Binding-site contacts:
Ligand atom N8 contacts residue ASP198 of chain 1.A at 3.5 Å (salt-bridge).
Ligand atom C4 contacts residue PHE153 of chain 1.A at 3.6 Å (hydrophobic).
Ligand atom N1 contacts residue PHE153 of chain 1.A at 3.7 Å.
Ligand atom O2' contacts residue MET174 of chain 1.A at 2.9 Å (h-bond).
Ligand atom O3' contacts residue GLU175 of chain 1.A at 2.7 Å (salt-bridge).
Ligand atom O5' contacts residue LEU104 of chain 1.B at 3.6 Å.
Ligand atom O4' contacts residue VAL78 of chain 1.A at 3.7 Å.
Ligand atom O2' contacts residue GLU175 of chain 1.A at 2.6 Å (salt-bridge).
Ligand atom O2' contacts residue GLU173 of chain 1.A at 3.2 Å.
Ligand atom C5 contacts residue ASP198 of chain 1.A at 3.8 Å.
Ligand atom C2 contacts residue VAL154 of chain 1.A at 3.7 Å (hydrophobic).
Ligand atom O4' contacts residue PHE208 of chain 1.A at 3.2 Å.
Ligand atom N7 contacts residue GLY80 of chain 1.A at 3.4 Å (h-bond).
Ligand atom N6 contacts residue ASP198 of chain 1.A at 2.9 Å (salt-bridge).
Ligand atom O5' contacts residue ILE52 of chain 1.A at 3.7 Å.
Ligand atom N8 contacts residue SER197 of chain 1.A at 3.6 Å.
Ligand atom C5 contacts residue PHE153 of chain 1.A at 3.2 Å (hydrophobic).
Ligand atom N6 contacts residue PHE153 of chain 1.A at 3.7 Å.
Ligand atom C3' contacts residue GLU175 of chain 1.A at 3.4 Å.
Ligand atom C6 contacts residue PHE153 of chain 1.A at 3.4 Å (hydrophobic).
Ligand atom C2 contacts residue PHE153 of chain 1.A at 3.6 Å (hydrophobic).
Ligand atom N7 contacts residue PHE153 of chain 1.A at 3.3 Å.
Ligand atom O3' contacts residue ALA9 of chain 1.A at 3.5 Å.
Ligand atom N1 contacts residue VAL154 of chain 1.A at 3.0 Å (h-bond).
Ligand atom O2' contacts residue ARG194 of chain 1.A at 3.5 Å (salt-bridge).
Ligand atom C2 contacts residue GLN152 of chain 1.A at 3.5 Å.
Ligand atom C2' contacts residue MET174 of chain 1.A at 3.6 Å (hydrophobic).
Ligand atom N7 contacts residue ALA79 of chain 1.A at 3.6 Å.
Ligand atom N6 contacts residue VAL154 of chain 1.A at 3.1 Å (h-bond).
Ligand atom N8 contacts residue ALA79 of chain 1.A at 3.6 Å.
Ligand atom N3 contacts residue MET174 of chain 1.A at 3.3 Å.
Ligand atom C2 contacts residue GLU173 of chain 1.A at 3.8 Å.
Ligand atom N7 contacts residue ASP198 of chain 1.A at 2.6 Å (salt-bridge).
Ligand atom C2 contacts residue MET174 of chain 1.A at 3.6 Å (hydrophobic).
Ligand atom N6 contacts residue ALA200 of chain 1.A at 3.7 Å.
Ligand atom C5' contacts residue PHE153 of chain 1.A at 3.5 Å (hydrophobic).
Ligand atom N3 contacts residue GLU173 of chain 1.A at 3.4 Å.
Ligand atom O5' contacts residue MET174 of chain 1.A at 3.4 Å (h-bond).
Ligand atom C5 contacts residue GLY80 of chain 1.A at 3.7 Å.
Ligand atom C1' contacts residue VAL78 of chain 1.A at 3.4 Å (hydrophobic).

Sequence of chain 1.A:
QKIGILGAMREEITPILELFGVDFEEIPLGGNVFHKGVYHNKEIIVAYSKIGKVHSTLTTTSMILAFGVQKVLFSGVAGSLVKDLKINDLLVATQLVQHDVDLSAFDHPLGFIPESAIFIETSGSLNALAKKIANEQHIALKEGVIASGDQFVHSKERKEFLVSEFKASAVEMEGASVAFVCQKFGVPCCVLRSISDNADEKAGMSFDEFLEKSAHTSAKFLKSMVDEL

Sequence of chain 1.B:
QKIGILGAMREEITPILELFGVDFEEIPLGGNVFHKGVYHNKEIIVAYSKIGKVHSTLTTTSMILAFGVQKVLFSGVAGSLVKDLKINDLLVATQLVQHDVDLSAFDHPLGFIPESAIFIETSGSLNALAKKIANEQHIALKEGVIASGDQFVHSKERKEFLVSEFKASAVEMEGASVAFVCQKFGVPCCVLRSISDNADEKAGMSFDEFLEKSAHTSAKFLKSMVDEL

The protein below binds the small molecule below.
Small molecule (SMILES): Nc1ncnc2c([C@@H]3O[C@H](CO)[C@@H](O)[C@H]3O)n[nH]c12